The small molecule below binds the protein below.
Small molecule (SMILES): CNc1cc(Oc2c(Cl)cc(NC(=O)Nc3cccc(C(F)(F)F)c3)cc2Cl)ncn1

Binding-site contacts:
Ligand atom F37 contacts residue ALA186 of chain 1.B at 3.5 Å.
Ligand atom C43 contacts residue ILE123 of chain 1.B at 3.8 Å (hydrophobic).
Ligand atom F36 contacts residue VAL185 of chain 1.B at 3.7 Å.
Ligand atom C43 contacts residue GLN121 of chain 1.B at 3.6 Å.
Ligand atom CL41 contacts residue ALA186 of chain 1.B at 3.7 Å.
Ligand atom F36 contacts residue VAL102 of chain 1.B at 3.3 Å.
Ligand atom N42 contacts residue ALA69 of chain 1.B at 3.6 Å.
Ligand atom F37 contacts residue HIS167 of chain 1.B at 3.4 Å.
Ligand atom C10 contacts residue ALA69 of chain 1.B at 3.6 Å (hydrophobic).
Ligand atom N42 contacts residue THR120 of chain 1.B at 3.4 Å (h-bond).
Ligand atom C24 contacts residue LEU94 of chain 1.B at 3.7 Å (hydrophobic).
Ligand atom C27 contacts residue ILE93 of chain 1.B at 3.8 Å (hydrophobic).
Ligand atom C07 contacts residue LEU176 of chain 1.B at 3.7 Å (hydrophobic).
Ligand atom N18 contacts residue ASP187 of chain 1.B at 3.7 Å.
Ligand atom C13 contacts residue THR120 of chain 1.B at 3.7 Å.
Ligand atom CL14 contacts residue THR120 of chain 1.B at 3.7 Å.
Ligand atom CL14 contacts residue LYS71 of chain 1.B at 3.4 Å.
Ligand atom F36 contacts residue ILE103 of chain 1.B at 3.6 Å.
Ligand atom C07 contacts residue ILE123 of chain 1.B at 3.7 Å (hydrophobic).
Ligand atom F35 contacts residue LEU158 of chain 1.B at 3.3 Å.
Ligand atom N05 contacts residue ILE123 of chain 1.B at 2.8 Å (h-bond).
Ligand atom N18 contacts residue GLU90 of chain 1.B at 3.2 Å (salt-bridge).
Ligand atom F35 contacts residue LEU97 of chain 1.B at 3.7 Å.
Ligand atom CL41 contacts residue LEU176 of chain 1.B at 3.3 Å.
Ligand atom O21 contacts residue ALA186 of chain 1.B at 3.5 Å.
Ligand atom O11 contacts residue PHE188 of chain 1.B at 3.7 Å.
Ligand atom F36 contacts residue LEU97 of chain 1.B at 3.2 Å.
Ligand atom C29 contacts residue ILE93 of chain 1.B at 3.7 Å (hydrophobic).
Ligand atom CL14 contacts residue ALA69 of chain 1.B at 3.7 Å.
Ligand atom N22 contacts residue GLU90 of chain 1.B at 3.3 Å (salt-bridge).
Ligand atom O21 contacts residue ASP187 of chain 1.B at 2.7 Å (salt-bridge).
Ligand atom N45 contacts residue LEU176 of chain 1.B at 3.6 Å.
Ligand atom CL41 contacts residue PHE188 of chain 1.B at 3.2 Å.
Ligand atom N22 contacts residue LEU94 of chain 1.B at 3.4 Å.
Ligand atom C20 contacts residue GLU90 of chain 1.B at 3.6 Å.
Ligand atom N45 contacts residue ILE123 of chain 1.B at 3.0 Å (h-bond).
Ligand atom C01 contacts residue ILE123 of chain 1.B at 3.7 Å (hydrophobic).
Ligand atom F37 contacts residue VAL185 of chain 1.B at 3.7 Å.
Ligand atom C20 contacts residue ASP187 of chain 1.B at 3.3 Å.
Ligand atom C43 contacts residue ILE103 of chain 1.B at 3.8 Å (hydrophobic).

Sequence of chain 1.B:
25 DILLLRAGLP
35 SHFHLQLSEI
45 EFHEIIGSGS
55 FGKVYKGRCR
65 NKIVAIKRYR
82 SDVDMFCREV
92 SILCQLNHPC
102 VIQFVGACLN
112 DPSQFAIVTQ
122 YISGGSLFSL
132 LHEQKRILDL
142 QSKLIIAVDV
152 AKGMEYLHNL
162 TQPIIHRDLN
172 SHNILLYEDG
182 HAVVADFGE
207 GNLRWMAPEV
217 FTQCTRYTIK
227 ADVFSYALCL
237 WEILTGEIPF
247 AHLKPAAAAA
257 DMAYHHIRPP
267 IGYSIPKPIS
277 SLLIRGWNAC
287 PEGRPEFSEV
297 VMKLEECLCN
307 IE